Binding-site contacts:
Ligand atom C1 contacts residue ASN271 of chain 1.K at 1.4 Å.
Ligand atom O5 contacts residue ASN271 of chain 1.K at 2.4 Å (h-bond).
Ligand atom C6 contacts residue ILE292 of chain 1.K at 3.6 Å (hydrophobic).
Ligand atom C2 contacts residue ASN271 of chain 1.K at 2.5 Å.
Ligand atom C4 contacts residue ASN271 of chain 1.K at 4.2 Å.
Ligand atom N2 contacts residue GLY409 of chain 1.K at 4.5 Å.
Ligand atom C8 contacts residue ASN271 of chain 1.K at 4.1 Å.
Ligand atom O5 contacts residue ILE292 of chain 1.K at 3.4 Å.
Ligand atom C5 contacts residue ASN271 of chain 1.K at 3.7 Å.
Ligand atom C8 contacts residue VAL410 of chain 1.K at 3.8 Å (hydrophobic).
Ligand atom C5 contacts residue ILE292 of chain 1.K at 4.1 Å (hydrophobic).
Ligand atom C3 contacts residue ASN271 of chain 1.K at 3.8 Å.
Ligand atom C1 contacts residue ILE292 of chain 1.K at 4.0 Å (hydrophobic).
Ligand atom N2 contacts residue ASN271 of chain 1.K at 2.9 Å (h-bond).
Ligand atom O7 contacts residue ASN271 of chain 1.K at 3.8 Å.
Ligand atom C8 contacts residue GLY409 of chain 1.K at 3.9 Å.
Ligand atom C7 contacts residue ASN271 of chain 1.K at 3.6 Å.

Sequence of chain 1.K:
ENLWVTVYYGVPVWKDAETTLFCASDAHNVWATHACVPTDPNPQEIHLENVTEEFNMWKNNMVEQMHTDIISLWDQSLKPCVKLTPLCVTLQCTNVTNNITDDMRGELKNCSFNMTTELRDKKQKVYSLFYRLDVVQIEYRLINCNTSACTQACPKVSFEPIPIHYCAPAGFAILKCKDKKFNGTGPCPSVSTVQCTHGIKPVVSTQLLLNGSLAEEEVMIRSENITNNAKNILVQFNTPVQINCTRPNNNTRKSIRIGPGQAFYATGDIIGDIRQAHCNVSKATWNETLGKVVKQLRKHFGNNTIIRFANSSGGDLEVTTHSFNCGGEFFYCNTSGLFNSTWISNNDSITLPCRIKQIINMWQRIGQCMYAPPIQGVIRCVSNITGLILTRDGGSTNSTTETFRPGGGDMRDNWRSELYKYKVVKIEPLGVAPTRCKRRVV

The protein below binds the small molecule below.
Small molecule (SMILES): CC(=O)N[C@@H]1[C@@H](O)[C@H](O)[C@@H](CO)O[C@H]1O